Binding-site contacts:
Ligand atom C2 contacts residue HIS286 of chain 1.A at 4.1 Å.
Ligand atom O3 contacts residue VAL266 of chain 1.A at 3.8 Å.
Ligand atom C8 contacts residue LEU164 of chain 1.A at 4.3 Å (hydrophobic).
Ligand atom C6 contacts residue PHE119 of chain 1.A at 3.6 Å (hydrophobic).
Ligand atom O1 contacts residue LEU17 of chain 1.A at 2.7 Å (h-bond).
Ligand atom O3 contacts residue LEU17 of chain 1.A at 3.7 Å.
Ligand atom C2 contacts residue SER87 of chain 1.A at 3.8 Å.
Ligand atom C5 contacts residue LEU17 of chain 1.A at 3.6 Å (hydrophobic).
Ligand atom O1 contacts residue GLY16 of chain 1.A at 3.4 Å.
Ligand atom O1 contacts residue SER87 of chain 1.A at 2.5 Å (h-bond).
Ligand atom C4 contacts residue LEU17 of chain 1.A at 3.5 Å (hydrophobic).
Ligand atom C1 contacts residue GLN88 of chain 1.A at 4.2 Å.
Ligand atom P contacts residue HIS286 of chain 1.A at 3.7 Å.
Ligand atom C7 contacts residue VAL123 of chain 1.A at 4.2 Å (hydrophobic).
Ligand atom C1 contacts residue VAL266 of chain 1.A at 3.9 Å (hydrophobic).
Ligand atom C11 contacts residue VAL266 of chain 1.A at 4.3 Å (hydrophobic).
Ligand atom C1 contacts residue SER87 of chain 1.A at 2.8 Å.
Ligand atom O2 contacts residue VAL266 of chain 1.A at 4.1 Å.
Ligand atom P contacts residue LEU17 of chain 1.A at 4.2 Å.
Ligand atom C4 contacts residue HIS286 of chain 1.A at 3.5 Å.
Ligand atom C4 contacts residue TYR29 of chain 1.A at 3.5 Å (hydrophobic).
Ligand atom C2 contacts residue LEU17 of chain 1.A at 3.5 Å (hydrophobic).
Ligand atom C9 contacts residue LEU167 of chain 1.A at 3.6 Å (hydrophobic).
Ligand atom C4 contacts residue SER87 of chain 1.A at 4.0 Å.
Ligand atom C3 contacts residue LEU17 of chain 1.A at 3.6 Å (hydrophobic).
Ligand atom O2 contacts residue HIS286 of chain 1.A at 3.2 Å (h-bond).
Ligand atom P contacts residue GLN88 of chain 1.A at 3.6 Å.
Ligand atom C3 contacts residue THR18 of chain 1.A at 4.3 Å.
Ligand atom C9 contacts residue LEU17 of chain 1.A at 3.9 Å (hydrophobic).
Ligand atom O2 contacts residue SER87 of chain 1.A at 2.5 Å (h-bond).
Ligand atom C4 contacts residue HIS86 of chain 1.A at 4.0 Å.
Ligand atom C7 contacts residue PHE119 of chain 1.A at 3.8 Å (hydrophobic).
Ligand atom C8 contacts residue ALA120 of chain 1.A at 4.3 Å (hydrophobic).
Ligand atom O1 contacts residue GLN88 of chain 1.A at 3.0 Å (h-bond).
Ligand atom P contacts residue SER87 of chain 1.A at 1.6 Å.
Ligand atom C3 contacts residue HIS286 of chain 1.A at 3.7 Å.
Ligand atom C10 contacts residue VAL266 of chain 1.A at 4.1 Å (hydrophobic).
Ligand atom C1 contacts residue PRO113 of chain 1.A at 4.1 Å (hydrophobic).
Ligand atom C10 contacts residue LEU17 of chain 1.A at 3.8 Å (hydrophobic).
Ligand atom C1 contacts residue LEU167 of chain 1.A at 3.6 Å (hydrophobic).

Sequence of chain 1.A:
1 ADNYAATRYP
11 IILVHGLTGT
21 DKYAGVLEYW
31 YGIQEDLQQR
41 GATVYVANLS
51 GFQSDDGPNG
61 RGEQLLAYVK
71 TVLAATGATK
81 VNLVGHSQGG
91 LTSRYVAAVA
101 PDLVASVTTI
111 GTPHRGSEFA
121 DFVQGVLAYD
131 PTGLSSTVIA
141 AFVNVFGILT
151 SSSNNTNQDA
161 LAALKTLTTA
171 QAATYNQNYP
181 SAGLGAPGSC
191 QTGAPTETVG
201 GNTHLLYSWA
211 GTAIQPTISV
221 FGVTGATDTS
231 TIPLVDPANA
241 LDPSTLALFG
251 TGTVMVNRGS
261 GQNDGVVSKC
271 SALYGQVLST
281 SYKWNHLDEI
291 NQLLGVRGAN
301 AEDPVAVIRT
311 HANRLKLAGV

This protein binds this small molecule.
Small molecule (SMILES): CC[C@H](COc1ccccc1)O[P](C)(=O)Cl